A small-molecule ligand and the protein it binds are described below.
Small molecule (SMILES): CC(=O)N[C@H]1[C@H](O[C@H]2[C@H](O)[C@@H](NC(C)=O)CO[C@@H]2CO)O[C@H](CO)[C@@H](O[C@@H]2O[C@H](CO)[C@@H](O)[C@H](O)[C@@H]2O)[C@@H]1O

Sequence of chain 1.M:
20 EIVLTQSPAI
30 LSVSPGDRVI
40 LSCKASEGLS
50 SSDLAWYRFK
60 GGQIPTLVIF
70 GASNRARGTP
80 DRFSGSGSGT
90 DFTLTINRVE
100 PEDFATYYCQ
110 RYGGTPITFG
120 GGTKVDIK

Sequence of chain 1.A:
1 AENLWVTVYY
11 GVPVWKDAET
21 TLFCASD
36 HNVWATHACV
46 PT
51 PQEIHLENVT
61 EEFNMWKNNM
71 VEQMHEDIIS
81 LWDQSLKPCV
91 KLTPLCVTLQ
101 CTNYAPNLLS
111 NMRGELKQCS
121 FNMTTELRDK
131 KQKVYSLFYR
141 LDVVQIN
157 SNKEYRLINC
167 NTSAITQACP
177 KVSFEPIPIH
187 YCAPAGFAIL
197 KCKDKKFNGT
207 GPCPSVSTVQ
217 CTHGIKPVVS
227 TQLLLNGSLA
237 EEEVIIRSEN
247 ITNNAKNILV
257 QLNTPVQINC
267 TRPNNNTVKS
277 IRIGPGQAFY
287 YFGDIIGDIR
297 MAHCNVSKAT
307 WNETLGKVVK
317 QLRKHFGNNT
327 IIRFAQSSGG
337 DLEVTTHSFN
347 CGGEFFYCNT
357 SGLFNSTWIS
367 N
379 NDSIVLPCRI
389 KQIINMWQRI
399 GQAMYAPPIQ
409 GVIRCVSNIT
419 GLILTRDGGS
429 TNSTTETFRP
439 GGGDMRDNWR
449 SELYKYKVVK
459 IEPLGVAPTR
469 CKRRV

Binding-site contacts:
Ligand atom C5 contacts residue ASN246 of chain 1.A at 3.7 Å.
Ligand atom O6 contacts residue LEU48 of chain 1.M at 4.0 Å.
Ligand atom C5 contacts residue LEU48 of chain 1.M at 4.4 Å (hydrophobic).
Ligand atom O5 contacts residue GLY47 of chain 1.M at 4.5 Å.
Ligand atom O5 contacts residue GLY47 of chain 1.M at 4.4 Å.
Ligand atom C2 contacts residue ASN246 of chain 1.A at 2.5 Å.
Ligand atom N2 contacts residue ASN246 of chain 1.A at 2.9 Å (h-bond).
Ligand atom C1 contacts residue THR248 of chain 1.A at 3.8 Å.
Ligand atom O2 contacts residue GLY47 of chain 1.M at 3.8 Å.
Ligand atom C8 contacts residue ASN246 of chain 1.A at 4.4 Å.
Ligand atom C4 contacts residue GLY47 of chain 1.M at 4.0 Å.
Ligand atom O6 contacts residue SER49 of chain 1.M at 4.2 Å.
Ligand atom C3 contacts residue GLY47 of chain 1.M at 3.5 Å.
Ligand atom O5 contacts residue ASN246 of chain 1.A at 2.4 Å (h-bond).
Ligand atom N2 contacts residue GLY47 of chain 1.M at 4.4 Å.
Ligand atom O7 contacts residue ASN246 of chain 1.A at 3.3 Å (h-bond).
Ligand atom C1 contacts residue ASN246 of chain 1.A at 1.4 Å.
Ligand atom C4 contacts residue ASN246 of chain 1.A at 4.3 Å.
Ligand atom O4 contacts residue GLY47 of chain 1.M at 3.4 Å.
Ligand atom C1 contacts residue GLY47 of chain 1.M at 4.4 Å.
Ligand atom C2 contacts residue GLY47 of chain 1.M at 4.2 Å.
Ligand atom O3 contacts residue GLY47 of chain 1.M at 4.0 Å.
Ligand atom C8 contacts residue GLU245 of chain 1.A at 4.4 Å.
Ligand atom O6 contacts residue THR248 of chain 1.A at 4.1 Å.
Ligand atom C1 contacts residue GLY47 of chain 1.M at 4.0 Å.
Ligand atom C5 contacts residue GLY47 of chain 1.M at 3.9 Å.
Ligand atom C7 contacts residue ASN246 of chain 1.A at 3.3 Å.
Ligand atom O5 contacts residue THR248 of chain 1.A at 3.2 Å (h-bond).
Ligand atom O6 contacts residue GLU46 of chain 1.M at 3.7 Å.
Ligand atom C3 contacts residue ASN246 of chain 1.A at 3.8 Å.
Ligand atom C6 contacts residue THR248 of chain 1.A at 3.5 Å.
Ligand atom C5 contacts residue THR248 of chain 1.A at 3.4 Å.